Sequence of chain 58.G:
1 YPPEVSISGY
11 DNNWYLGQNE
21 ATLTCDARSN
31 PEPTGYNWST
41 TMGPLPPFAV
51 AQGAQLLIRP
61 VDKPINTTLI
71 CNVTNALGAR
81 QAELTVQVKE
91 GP

A small-molecule ligand and the protein it binds are described below.
Small molecule (SMILES): CC(=O)N[C@@H]1[C@@H](O)[C@H](O)[C@@H](CO)O[C@H]1O

Binding-site contacts:
Ligand atom O5 contacts residue ASN72 of chain 58.G at 2.4 Å (h-bond).
Ligand atom C8 contacts residue GLN81 of chain 58.G at 3.2 Å.
Ligand atom C2 contacts residue ASN72 of chain 58.G at 2.6 Å.
Ligand atom C5 contacts residue THR74 of chain 58.G at 3.9 Å.
Ligand atom O7 contacts residue GLN81 of chain 58.G at 3.9 Å.
Ligand atom C6 contacts residue THR74 of chain 58.G at 3.7 Å.
Ligand atom N2 contacts residue GLN81 of chain 58.G at 4.3 Å.
Ligand atom O5 contacts residue THR74 of chain 58.G at 4.0 Å.
Ligand atom N2 contacts residue ASN72 of chain 58.G at 3.2 Å (h-bond).
Ligand atom C3 contacts residue ASN72 of chain 58.G at 4.0 Å.
Ligand atom C7 contacts residue GLN81 of chain 58.G at 3.8 Å.
Ligand atom C1 contacts residue ASN72 of chain 58.G at 1.5 Å.
Ligand atom C5 contacts residue ASN72 of chain 58.G at 3.7 Å.
Ligand atom C1 contacts residue ALA79 of chain 58.G at 4.3 Å (hydrophobic).
Ligand atom C7 contacts residue ASN72 of chain 58.G at 3.5 Å.
Ligand atom C4 contacts residue ASN72 of chain 58.G at 4.3 Å.
Ligand atom O7 contacts residue ASN72 of chain 58.G at 3.3 Å (h-bond).